The small molecule below binds the protein below.
Small molecule (SMILES): CC(=O)N[C@H]1[C@H](O[C@H]2[C@H](O)[C@@H](NC(C)=O)CO[C@@H]2CO)O[C@H](CO)[C@@H](O[C@@H]2O[C@H](CO[C@H]3O[C@H](CO)[C@@H](O)[C@H](O)[C@@H]3O)[C@@H](O)[C@H](O)[C@@H]2O)[C@@H]1O

Sequence of chain 3.A:
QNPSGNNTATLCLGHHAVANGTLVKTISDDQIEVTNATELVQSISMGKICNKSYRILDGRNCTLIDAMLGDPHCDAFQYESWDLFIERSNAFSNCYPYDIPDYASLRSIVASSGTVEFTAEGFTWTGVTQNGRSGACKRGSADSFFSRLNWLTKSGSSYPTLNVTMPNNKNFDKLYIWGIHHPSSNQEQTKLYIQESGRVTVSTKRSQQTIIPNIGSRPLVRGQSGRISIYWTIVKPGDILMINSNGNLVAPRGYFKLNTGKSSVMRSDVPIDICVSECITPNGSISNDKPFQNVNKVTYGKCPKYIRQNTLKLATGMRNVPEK

Sequence of chain 2.A:
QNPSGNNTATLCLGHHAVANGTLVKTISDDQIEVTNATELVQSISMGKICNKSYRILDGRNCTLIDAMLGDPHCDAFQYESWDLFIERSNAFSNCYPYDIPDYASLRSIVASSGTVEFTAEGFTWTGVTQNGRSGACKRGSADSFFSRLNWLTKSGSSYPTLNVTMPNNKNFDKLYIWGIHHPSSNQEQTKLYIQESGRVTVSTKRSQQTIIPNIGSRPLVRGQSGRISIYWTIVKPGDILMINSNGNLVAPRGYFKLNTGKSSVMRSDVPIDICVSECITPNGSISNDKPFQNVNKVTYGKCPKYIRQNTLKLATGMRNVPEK

Binding-site contacts:
Ligand atom O7 contacts residue ASN163 of chain 3.A at 4.5 Å.
Ligand atom C1 contacts residue ASN163 of chain 3.A at 1.4 Å.
Ligand atom C6 contacts residue THR165 of chain 3.A at 3.5 Å.
Ligand atom C8 contacts residue LEU220 of chain 2.A at 4.2 Å (hydrophobic).
Ligand atom N2 contacts residue ASN163 of chain 3.A at 3.1 Å (h-bond).
Ligand atom C2 contacts residue ASN163 of chain 3.A at 2.7 Å.
Ligand atom O7 contacts residue PRO219 of chain 2.A at 3.4 Å.
Ligand atom C7 contacts residue PRO219 of chain 2.A at 4.2 Å (hydrophobic).
Ligand atom C3 contacts residue ASN163 of chain 3.A at 3.8 Å.
Ligand atom C8 contacts residue MET242 of chain 3.A at 4.0 Å (hydrophobic).
Ligand atom C8 contacts residue THR165 of chain 3.A at 4.5 Å.
Ligand atom N2 contacts residue SER217 of chain 2.A at 3.3 Å (h-bond).
Ligand atom C5 contacts residue THR165 of chain 3.A at 4.2 Å.
Ligand atom C8 contacts residue PRO219 of chain 2.A at 4.1 Å (hydrophobic).
Ligand atom C7 contacts residue LEU220 of chain 2.A at 3.8 Å (hydrophobic).
Ligand atom C7 contacts residue SER217 of chain 2.A at 3.9 Å.
Ligand atom O3 contacts residue LEU220 of chain 2.A at 4.3 Å.
Ligand atom C8 contacts residue ASN163 of chain 3.A at 3.3 Å.
Ligand atom C8 contacts residue ILE240 of chain 3.A at 3.8 Å (hydrophobic).
Ligand atom O7 contacts residue SER217 of chain 2.A at 3.6 Å.
Ligand atom O7 contacts residue LEU220 of chain 2.A at 3.0 Å (h-bond).
Ligand atom C2 contacts residue SER217 of chain 2.A at 4.4 Å.
Ligand atom C7 contacts residue ASN163 of chain 3.A at 3.7 Å.
Ligand atom C5 contacts residue MET242 of chain 3.A at 4.2 Å (hydrophobic).
Ligand atom O7 contacts residue ARG218 of chain 2.A at 4.1 Å.
Ligand atom O7 contacts residue MET242 of chain 3.A at 3.6 Å.
Ligand atom C6 contacts residue LEU220 of chain 2.A at 4.5 Å (hydrophobic).
Ligand atom C5 contacts residue LEU220 of chain 2.A at 4.3 Å (hydrophobic).
Ligand atom C4 contacts residue ASN163 of chain 3.A at 4.2 Å.
Ligand atom C7 contacts residue MET242 of chain 3.A at 4.1 Å (hydrophobic).
Ligand atom C3 contacts residue SER217 of chain 2.A at 4.4 Å.
Ligand atom O5 contacts residue ASN163 of chain 3.A at 2.4 Å (h-bond).
Ligand atom C5 contacts residue ASN163 of chain 3.A at 3.4 Å.